Binding-site contacts:
Ligand atom O7 contacts residue ASN188 of chain 11.E at 4.2 Å.
Ligand atom C3 contacts residue ASN188 of chain 11.E at 3.9 Å.
Ligand atom C2 contacts residue ASN188 of chain 11.E at 2.6 Å.
Ligand atom C5 contacts residue ASN188 of chain 11.E at 3.6 Å.
Ligand atom C7 contacts residue ASN188 of chain 11.E at 3.9 Å.
Ligand atom C4 contacts residue ASN188 of chain 11.E at 4.2 Å.
Ligand atom N2 contacts residue ASN188 of chain 11.E at 3.1 Å (h-bond).
Ligand atom C1 contacts residue ASN188 of chain 11.E at 1.4 Å.
Ligand atom O5 contacts residue ASN188 of chain 11.E at 2.3 Å (h-bond).
Ligand atom O6 contacts residue ASN188 of chain 11.E at 4.5 Å.

Sequence of chain 11.E:
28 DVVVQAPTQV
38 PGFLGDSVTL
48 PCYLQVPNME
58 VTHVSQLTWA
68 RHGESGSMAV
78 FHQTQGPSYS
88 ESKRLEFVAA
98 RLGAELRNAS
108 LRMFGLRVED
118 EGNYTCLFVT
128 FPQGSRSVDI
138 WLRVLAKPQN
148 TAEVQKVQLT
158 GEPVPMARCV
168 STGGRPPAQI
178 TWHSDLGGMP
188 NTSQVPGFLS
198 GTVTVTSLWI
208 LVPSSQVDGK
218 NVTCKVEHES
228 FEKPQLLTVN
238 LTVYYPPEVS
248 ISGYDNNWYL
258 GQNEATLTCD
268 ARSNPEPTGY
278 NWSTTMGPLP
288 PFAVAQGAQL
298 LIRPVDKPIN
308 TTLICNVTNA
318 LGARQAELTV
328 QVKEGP

The protein below binds the small molecule below.
Small molecule (SMILES): CC(=O)N[C@H]1[C@H](O[C@H]2[C@H](O)[C@@H](NC(C)=O)CO[C@@H]2CO)O[C@H](CO)[C@@H](O)[C@@H]1O